Binding-site contacts:
Ligand atom N2 contacts residue THR451 of chain 1.E at 3.9 Å.
Ligand atom C2 contacts residue THR451 of chain 1.E at 3.8 Å.
Ligand atom C5 contacts residue ASN448 of chain 1.E at 3.7 Å.
Ligand atom C2 contacts residue ASN448 of chain 1.E at 2.7 Å.
Ligand atom C1 contacts residue ASN448 of chain 1.E at 1.5 Å.
Ligand atom O3 contacts residue THR450 of chain 1.E at 3.5 Å (h-bond).
Ligand atom C1 contacts residue THR450 of chain 1.E at 3.8 Å.
Ligand atom C2 contacts residue THR450 of chain 1.E at 3.8 Å.
Ligand atom C3 contacts residue ASN448 of chain 1.E at 4.1 Å.
Ligand atom O5 contacts residue ASN448 of chain 1.E at 2.4 Å (h-bond).
Ligand atom C7 contacts residue THR451 of chain 1.E at 3.6 Å.
Ligand atom C7 contacts residue ASN448 of chain 1.E at 4.3 Å.
Ligand atom C1 contacts residue THR451 of chain 1.E at 4.1 Å.
Ligand atom O5 contacts residue THR450 of chain 1.E at 3.4 Å (h-bond).
Ligand atom C5 contacts residue THR450 of chain 1.E at 4.3 Å.
Ligand atom C4 contacts residue THR450 of chain 1.E at 4.0 Å.
Ligand atom C3 contacts residue THR450 of chain 1.E at 3.9 Å.
Ligand atom O7 contacts residue THR451 of chain 1.E at 3.2 Å.
Ligand atom C4 contacts residue ASN448 of chain 1.E at 4.5 Å.
Ligand atom N2 contacts residue ASN448 of chain 1.E at 3.3 Å (h-bond).

This protein binds this small molecule.
Small molecule (SMILES): CC(=O)N[C@@H]1[C@@H](O)[C@H](O)[C@@H](CO)O[C@H]1O

Sequence of chain 1.E:
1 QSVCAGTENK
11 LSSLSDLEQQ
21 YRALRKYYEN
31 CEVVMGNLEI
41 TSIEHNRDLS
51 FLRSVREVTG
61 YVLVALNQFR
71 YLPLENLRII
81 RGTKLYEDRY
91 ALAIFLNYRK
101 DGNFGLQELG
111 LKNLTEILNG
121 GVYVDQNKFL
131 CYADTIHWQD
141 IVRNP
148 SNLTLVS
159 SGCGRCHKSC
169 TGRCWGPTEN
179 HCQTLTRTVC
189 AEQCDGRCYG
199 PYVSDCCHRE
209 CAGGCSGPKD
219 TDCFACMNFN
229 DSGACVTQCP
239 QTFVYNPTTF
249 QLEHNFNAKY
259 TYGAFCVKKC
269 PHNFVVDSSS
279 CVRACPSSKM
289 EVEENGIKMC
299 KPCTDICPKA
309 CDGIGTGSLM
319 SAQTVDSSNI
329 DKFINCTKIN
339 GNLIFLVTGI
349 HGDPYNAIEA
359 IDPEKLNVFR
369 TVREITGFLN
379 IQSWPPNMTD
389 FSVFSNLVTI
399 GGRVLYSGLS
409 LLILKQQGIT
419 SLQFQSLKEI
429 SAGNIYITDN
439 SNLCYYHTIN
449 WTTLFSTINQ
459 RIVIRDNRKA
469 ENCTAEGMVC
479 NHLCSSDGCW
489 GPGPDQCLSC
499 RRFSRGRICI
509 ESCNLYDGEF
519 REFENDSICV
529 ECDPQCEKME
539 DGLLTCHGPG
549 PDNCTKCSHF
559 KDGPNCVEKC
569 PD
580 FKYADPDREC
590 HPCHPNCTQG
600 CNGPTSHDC